Sequence of chain 1.B:
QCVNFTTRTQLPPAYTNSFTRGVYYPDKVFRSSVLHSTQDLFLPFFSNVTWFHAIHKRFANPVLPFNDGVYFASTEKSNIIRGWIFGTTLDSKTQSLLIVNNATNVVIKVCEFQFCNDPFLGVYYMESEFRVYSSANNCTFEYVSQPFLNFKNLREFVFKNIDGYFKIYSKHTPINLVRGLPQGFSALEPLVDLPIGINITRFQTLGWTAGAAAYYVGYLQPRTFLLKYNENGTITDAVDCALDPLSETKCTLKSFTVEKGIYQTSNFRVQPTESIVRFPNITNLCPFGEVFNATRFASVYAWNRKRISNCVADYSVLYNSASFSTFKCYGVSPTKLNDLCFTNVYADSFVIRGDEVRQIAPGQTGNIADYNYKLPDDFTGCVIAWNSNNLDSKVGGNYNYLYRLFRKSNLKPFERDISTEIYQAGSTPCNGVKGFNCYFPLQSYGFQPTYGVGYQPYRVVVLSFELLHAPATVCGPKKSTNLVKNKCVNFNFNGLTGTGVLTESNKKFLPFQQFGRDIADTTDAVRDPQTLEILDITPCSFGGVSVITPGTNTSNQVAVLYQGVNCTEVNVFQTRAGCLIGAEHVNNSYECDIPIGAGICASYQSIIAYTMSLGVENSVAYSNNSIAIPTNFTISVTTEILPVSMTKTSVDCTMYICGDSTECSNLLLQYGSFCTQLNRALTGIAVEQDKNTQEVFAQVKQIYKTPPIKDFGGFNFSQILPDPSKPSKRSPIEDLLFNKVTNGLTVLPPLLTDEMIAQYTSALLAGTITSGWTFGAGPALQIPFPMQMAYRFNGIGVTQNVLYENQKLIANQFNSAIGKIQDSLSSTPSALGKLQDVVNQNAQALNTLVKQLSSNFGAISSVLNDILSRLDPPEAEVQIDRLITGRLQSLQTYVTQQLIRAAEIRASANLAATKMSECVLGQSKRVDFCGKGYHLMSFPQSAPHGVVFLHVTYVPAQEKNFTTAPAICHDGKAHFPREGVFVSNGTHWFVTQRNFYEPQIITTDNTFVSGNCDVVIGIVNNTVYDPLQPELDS

A protein and the small-molecule ligand that binds it are described below.
Small molecule (SMILES): CC(=O)N[C@H]1[C@H](O[C@H]2[C@H](O)[C@@H](NC(C)=O)CO[C@@H]2CO)O[C@H](CO)[C@@H](O)[C@@H]1O

Binding-site contacts:
Ligand atom O7 contacts residue GLN1071 of chain 1.B at 3.3 Å (h-bond).
Ligand atom C2 contacts residue GLN1071 of chain 1.B at 3.9 Å.
Ligand atom C1 contacts residue GLN1071 of chain 1.B at 3.5 Å.
Ligand atom O5 contacts residue ASN717 of chain 1.B at 2.3 Å (h-bond).
Ligand atom C5 contacts residue LEU922 of chain 1.B at 3.8 Å (hydrophobic).
Ligand atom C6 contacts residue LEU922 of chain 1.B at 4.1 Å (hydrophobic).
Ligand atom O4 contacts residue LEU922 of chain 1.B at 3.9 Å.
Ligand atom C7 contacts residue ASN717 of chain 1.B at 3.2 Å.
Ligand atom O5 contacts residue GLN926 of chain 1.B at 4.4 Å.
Ligand atom C6 contacts residue GLN926 of chain 1.B at 3.7 Å.
Ligand atom C5 contacts residue ASN717 of chain 1.B at 3.6 Å.
Ligand atom C5 contacts residue GLN926 of chain 1.B at 4.1 Å.
Ligand atom C3 contacts residue LEU922 of chain 1.B at 4.5 Å (hydrophobic).
Ligand atom O5 contacts residue GLN1071 of chain 1.B at 3.5 Å (h-bond).
Ligand atom O6 contacts residue PHE718 of chain 1.B at 4.4 Å.
Ligand atom C1 contacts residue LEU922 of chain 1.B at 4.4 Å (hydrophobic).
Ligand atom C7 contacts residue LEU922 of chain 1.B at 3.8 Å (hydrophobic).
Ligand atom O7 contacts residue LEU922 of chain 1.B at 3.5 Å.
Ligand atom C8 contacts residue LEU922 of chain 1.B at 4.0 Å (hydrophobic).
Ligand atom C4 contacts residue LEU922 of chain 1.B at 4.4 Å (hydrophobic).
Ligand atom O7 contacts residue ASN717 of chain 1.B at 3.1 Å (h-bond).
Ligand atom C1 contacts residue ASN717 of chain 1.B at 1.4 Å.
Ligand atom C2 contacts residue ASN717 of chain 1.B at 2.5 Å.
Ligand atom C4 contacts residue ASN717 of chain 1.B at 4.2 Å.
Ligand atom N2 contacts residue ASN717 of chain 1.B at 2.9 Å (h-bond).
Ligand atom O6 contacts residue LEU922 of chain 1.B at 4.0 Å.
Ligand atom O6 contacts residue GLN926 of chain 1.B at 2.4 Å (h-bond).
Ligand atom C8 contacts residue ASN717 of chain 1.B at 4.4 Å.
Ligand atom C3 contacts residue ASN717 of chain 1.B at 3.8 Å.
Ligand atom C7 contacts residue GLN1071 of chain 1.B at 4.3 Å.